Binding-site contacts:
Ligand atom C7 contacts residue ASN134 of chain 1.K at 3.2 Å.
Ligand atom O6 contacts residue GLY145 of chain 1.K at 3.5 Å.
Ligand atom C5 contacts residue ASN134 of chain 1.K at 3.8 Å.
Ligand atom C5 contacts residue LYS148 of chain 1.K at 4.2 Å.
Ligand atom O5 contacts residue ASN134 of chain 1.K at 2.5 Å (h-bond).
Ligand atom C4 contacts residue ASN134 of chain 1.K at 4.4 Å.
Ligand atom C8 contacts residue ASN134 of chain 1.K at 4.4 Å.
Ligand atom C2 contacts residue ASN134 of chain 1.K at 2.5 Å.
Ligand atom O5 contacts residue LYS148 of chain 1.K at 3.8 Å.
Ligand atom O7 contacts residue ASN134 of chain 1.K at 3.1 Å (h-bond).
Ligand atom C3 contacts residue ASN134 of chain 1.K at 3.9 Å.
Ligand atom C1 contacts residue ASN134 of chain 1.K at 1.5 Å.
Ligand atom N2 contacts residue ASN134 of chain 1.K at 3.0 Å (h-bond).
Ligand atom C6 contacts residue GLY145 of chain 1.K at 4.1 Å.
Ligand atom O6 contacts residue LYS148 of chain 1.K at 3.2 Å (salt-bridge).
Ligand atom C6 contacts residue LYS148 of chain 1.K at 4.2 Å.
Ligand atom C1 contacts residue LYS148 of chain 1.K at 4.4 Å.

Sequence of chain 1.K:
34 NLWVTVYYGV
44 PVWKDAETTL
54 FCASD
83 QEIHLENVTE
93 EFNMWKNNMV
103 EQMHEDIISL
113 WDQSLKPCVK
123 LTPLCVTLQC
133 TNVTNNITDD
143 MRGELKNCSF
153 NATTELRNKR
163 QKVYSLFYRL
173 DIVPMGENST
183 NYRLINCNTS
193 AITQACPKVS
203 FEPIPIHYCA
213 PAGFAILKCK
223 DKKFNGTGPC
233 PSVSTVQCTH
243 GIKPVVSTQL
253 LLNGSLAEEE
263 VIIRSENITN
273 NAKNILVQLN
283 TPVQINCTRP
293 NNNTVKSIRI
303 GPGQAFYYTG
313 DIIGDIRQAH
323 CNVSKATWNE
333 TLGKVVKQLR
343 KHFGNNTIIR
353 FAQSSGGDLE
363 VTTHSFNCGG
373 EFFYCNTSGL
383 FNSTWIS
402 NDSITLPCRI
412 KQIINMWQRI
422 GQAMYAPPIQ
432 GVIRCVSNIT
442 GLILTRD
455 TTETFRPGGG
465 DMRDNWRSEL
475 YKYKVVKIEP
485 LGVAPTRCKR

This small molecule binds to this protein.
Small molecule (SMILES): CC(=O)N[C@@H]1[C@@H](O)[C@H](O)[C@@H](CO)O[C@H]1O